Binding-site contacts:
Ligand atom C1 contacts residue ASN133 of chain 1.A at 1.4 Å.
Ligand atom C1 contacts residue ARG255 of chain 1.A at 4.4 Å.
Ligand atom C7 contacts residue GLN132 of chain 1.A at 4.4 Å.
Ligand atom O7 contacts residue ASN133 of chain 1.A at 3.4 Å (h-bond).
Ligand atom N2 contacts residue ASN133 of chain 1.A at 3.1 Å (h-bond).
Ligand atom C4 contacts residue ASN133 of chain 1.A at 4.2 Å.
Ligand atom C7 contacts residue ASN133 of chain 1.A at 3.5 Å.
Ligand atom C8 contacts residue GLN132 of chain 1.A at 4.0 Å.
Ligand atom C2 contacts residue ASN133 of chain 1.A at 2.5 Å.
Ligand atom C3 contacts residue ASN133 of chain 1.A at 3.9 Å.
Ligand atom O5 contacts residue ASN133 of chain 1.A at 2.2 Å (h-bond).
Ligand atom C5 contacts residue ASN133 of chain 1.A at 3.6 Å.
Ligand atom O6 contacts residue EPE1 of chain 1.J at 3.5 Å.

Sequence of chain 1.A:
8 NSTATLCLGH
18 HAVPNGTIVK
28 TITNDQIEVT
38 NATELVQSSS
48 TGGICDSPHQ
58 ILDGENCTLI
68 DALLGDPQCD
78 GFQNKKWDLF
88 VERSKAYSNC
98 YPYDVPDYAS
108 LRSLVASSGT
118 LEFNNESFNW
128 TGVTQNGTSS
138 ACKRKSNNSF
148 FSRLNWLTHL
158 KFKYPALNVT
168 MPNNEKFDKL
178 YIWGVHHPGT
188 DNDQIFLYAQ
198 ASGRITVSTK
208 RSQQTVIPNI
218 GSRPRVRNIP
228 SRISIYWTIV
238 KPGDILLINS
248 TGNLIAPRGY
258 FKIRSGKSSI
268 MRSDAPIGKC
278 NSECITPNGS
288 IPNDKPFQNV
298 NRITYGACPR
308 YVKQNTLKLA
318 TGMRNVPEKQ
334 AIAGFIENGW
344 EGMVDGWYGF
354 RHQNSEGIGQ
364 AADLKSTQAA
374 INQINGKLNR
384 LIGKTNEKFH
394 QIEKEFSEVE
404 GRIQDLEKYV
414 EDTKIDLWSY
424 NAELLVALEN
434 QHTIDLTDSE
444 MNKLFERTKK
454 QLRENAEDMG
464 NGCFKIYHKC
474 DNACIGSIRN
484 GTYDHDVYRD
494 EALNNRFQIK

A small-molecule ligand and the protein it binds are described below.
Small molecule (SMILES): CC(=O)N[C@@H]1[C@@H](O)[C@H](O)[C@@H](CO)O[C@H]1O